A protein and the small-molecule ligand that binds it are described below.
Small molecule (SMILES): CCCCCC(=O)O

Sequence of chain 1.A:
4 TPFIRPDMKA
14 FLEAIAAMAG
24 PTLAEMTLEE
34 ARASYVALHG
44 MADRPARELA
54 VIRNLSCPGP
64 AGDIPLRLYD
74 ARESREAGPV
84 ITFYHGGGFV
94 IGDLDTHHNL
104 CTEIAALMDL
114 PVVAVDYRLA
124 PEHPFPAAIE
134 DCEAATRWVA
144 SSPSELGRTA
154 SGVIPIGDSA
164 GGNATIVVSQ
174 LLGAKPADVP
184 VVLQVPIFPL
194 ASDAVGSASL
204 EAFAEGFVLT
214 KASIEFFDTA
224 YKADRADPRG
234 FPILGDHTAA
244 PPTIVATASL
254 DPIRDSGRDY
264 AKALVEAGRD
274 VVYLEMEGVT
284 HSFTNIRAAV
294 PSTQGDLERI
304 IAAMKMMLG

Binding-site contacts:
Ligand atom O contacts residue ALA270 of chain 1.B at 4.3 Å.
Ligand atom CA contacts residue ARG257 of chain 1.A at 4.1 Å.
Ligand atom CD contacts residue ARG257 of chain 1.A at 3.5 Å.
Ligand atom CB contacts residue ARG257 of chain 1.A at 3.2 Å.
Ligand atom O contacts residue ARG257 of chain 1.A at 3.9 Å.
Ligand atom OXT contacts residue ARG261 of chain 1.A at 3.0 Å (salt-bridge).
Ligand atom C6 contacts residue ARG257 of chain 1.A at 3.6 Å.
Ligand atom CD contacts residue ALA205 of chain 1.A at 3.6 Å (hydrophobic).
Ligand atom C contacts residue ARG257 of chain 1.A at 3.8 Å.
Ligand atom OXT contacts residue ARG257 of chain 1.A at 3.6 Å (salt-bridge).
Ligand atom C6 contacts residue ALA201 of chain 1.A at 3.9 Å (hydrophobic).
Ligand atom CD contacts residue PHE206 of chain 1.A at 4.0 Å (hydrophobic).
Ligand atom O contacts residue ARG261 of chain 1.A at 3.1 Å (salt-bridge).
Ligand atom C contacts residue ARG261 of chain 1.A at 3.7 Å.
Ligand atom C6 contacts residue ALA205 of chain 1.A at 4.3 Å (hydrophobic).
Ligand atom CG contacts residue ARG257 of chain 1.A at 4.0 Å.
Ligand atom CG contacts residue PHE206 of chain 1.A at 4.2 Å (hydrophobic).

Sequence of chain 1.B:
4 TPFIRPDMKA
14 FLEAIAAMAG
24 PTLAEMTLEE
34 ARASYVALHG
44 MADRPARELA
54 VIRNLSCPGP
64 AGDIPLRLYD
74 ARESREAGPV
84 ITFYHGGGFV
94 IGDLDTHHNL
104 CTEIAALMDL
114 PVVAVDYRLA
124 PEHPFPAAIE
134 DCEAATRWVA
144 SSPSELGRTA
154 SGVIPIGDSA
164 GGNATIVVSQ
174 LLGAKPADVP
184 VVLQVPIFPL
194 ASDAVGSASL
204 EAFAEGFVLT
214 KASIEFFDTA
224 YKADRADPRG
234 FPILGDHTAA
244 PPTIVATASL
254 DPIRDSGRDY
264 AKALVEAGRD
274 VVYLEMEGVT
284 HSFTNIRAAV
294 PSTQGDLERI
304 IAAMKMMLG